A protein and the small-molecule ligand that binds it are described below.
Small molecule (SMILES): Nc1ncnc2c1ncn2[C@@H]1O[C@H](CO)[C@@H](O)[C@H]1O

Sequence of chain 1.D:
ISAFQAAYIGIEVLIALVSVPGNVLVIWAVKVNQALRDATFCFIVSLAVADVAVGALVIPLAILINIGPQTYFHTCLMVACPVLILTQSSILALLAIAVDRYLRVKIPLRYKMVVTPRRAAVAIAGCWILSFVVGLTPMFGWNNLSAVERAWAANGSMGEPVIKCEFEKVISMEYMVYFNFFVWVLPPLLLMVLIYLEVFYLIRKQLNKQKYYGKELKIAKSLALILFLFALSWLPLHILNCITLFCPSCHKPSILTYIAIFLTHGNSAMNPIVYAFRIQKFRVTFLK

Binding-site contacts:
Ligand atom C8 contacts residue PHE226 of chain 1.D at 4.0 Å (hydrophobic).
Ligand atom N3 contacts residue ILE329 of chain 1.D at 4.0 Å.
Ligand atom C6 contacts residue ASN309 of chain 1.D at 3.7 Å.
Ligand atom C2 contacts residue GLU227 of chain 1.D at 3.9 Å.
Ligand atom C4' contacts residue VAL142 of chain 1.D at 3.8 Å (hydrophobic).
Ligand atom C8 contacts residue LEU305 of chain 1.D at 3.7 Å (hydrophobic).
Ligand atom N7 contacts residue ASN309 of chain 1.D at 2.9 Å (h-bond).
Ligand atom C6 contacts residue PHE226 of chain 1.D at 4.2 Å (hydrophobic).
Ligand atom N9 contacts residue PHE226 of chain 1.D at 3.6 Å.
Ligand atom C5' contacts residue MET235 of chain 1.D at 4.2 Å (hydrophobic).
Ligand atom C3' contacts residue LEU305 of chain 1.D at 3.8 Å (hydrophobic).
Ligand atom N1 contacts residue PHE226 of chain 1.D at 4.1 Å.
Ligand atom C6 contacts residue GLU227 of chain 1.D at 3.8 Å.
Ligand atom O2' contacts residue HIS333 of chain 1.D at 4.0 Å.
Ligand atom O5' contacts residue THR146 of chain 1.D at 3.1 Å (h-bond).
Ligand atom O2' contacts residue VAL142 of chain 1.D at 3.3 Å.
Ligand atom N6 contacts residue GLU227 of chain 1.D at 3.7 Å.
Ligand atom C2 contacts residue ILE329 of chain 1.D at 3.8 Å (hydrophobic).
Ligand atom N1 contacts residue GLU227 of chain 1.D at 3.0 Å (salt-bridge).
Ligand atom C8 contacts residue MET235 of chain 1.D at 3.5 Å (hydrophobic).
Ligand atom O3' contacts residue THR146 of chain 1.D at 4.2 Å.
Ligand atom N3 contacts residue PHE226 of chain 1.D at 3.5 Å.
Ligand atom C1' contacts residue PHE226 of chain 1.D at 3.7 Å (hydrophobic).
Ligand atom N9 contacts residue LEU305 of chain 1.D at 4.0 Å.
Ligand atom N6 contacts residue ASN309 of chain 1.D at 2.8 Å (h-bond).
Ligand atom O3' contacts residue HIS333 of chain 1.D at 3.1 Å (h-bond).
Ligand atom O5' contacts residue LEU143 of chain 1.D at 4.1 Å.
Ligand atom C5' contacts residue THR146 of chain 1.D at 3.6 Å.
Ligand atom O4' contacts residue MET235 of chain 1.D at 3.7 Å.
Ligand atom C3' contacts residue THR332 of chain 1.D at 4.0 Å.
Ligand atom C8 contacts residue ASN309 of chain 1.D at 3.6 Å.
Ligand atom O3' contacts residue THR332 of chain 1.D at 3.4 Å.
Ligand atom N7 contacts residue LEU305 of chain 1.D at 4.0 Å.
Ligand atom C4 contacts residue PHE226 of chain 1.D at 3.5 Å (hydrophobic).
Ligand atom C5 contacts residue ASN309 of chain 1.D at 3.9 Å.
Ligand atom C2 contacts residue PHE226 of chain 1.D at 3.7 Å (hydrophobic).
Ligand atom C5 contacts residue PHE226 of chain 1.D at 3.9 Å (hydrophobic).
Ligand atom O5' contacts residue MET235 of chain 1.D at 3.6 Å.
Ligand atom O4' contacts residue PHE226 of chain 1.D at 4.0 Å.
Ligand atom C2' contacts residue LEU305 of chain 1.D at 4.1 Å (hydrophobic).